This protein binds this small molecule.
Small molecule (SMILES): CC(=O)N[C@@H]1[C@@H](O)[C@H](O)[C@@H](CO)O[C@H]1O

Binding-site contacts:
Ligand atom O6 contacts residue SER50 of chain 1.F at 4.1 Å.
Ligand atom O5 contacts residue LYS47 of chain 1.F at 3.2 Å.
Ligand atom O5 contacts residue ASN44 of chain 1.F at 2.5 Å (h-bond).
Ligand atom C1 contacts residue LYS47 of chain 1.F at 3.9 Å.
Ligand atom C5 contacts residue LYS47 of chain 1.F at 4.3 Å.
Ligand atom O6 contacts residue LYS47 of chain 1.F at 3.6 Å.
Ligand atom C4 contacts residue ASN44 of chain 1.F at 4.3 Å.
Ligand atom C7 contacts residue ASN44 of chain 1.F at 3.8 Å.
Ligand atom N2 contacts residue ASN44 of chain 1.F at 2.8 Å (h-bond).
Ligand atom C1 contacts residue THR46 of chain 1.F at 4.0 Å.
Ligand atom C3 contacts residue ASN44 of chain 1.F at 3.8 Å.
Ligand atom C1 contacts residue ASN44 of chain 1.F at 1.4 Å.
Ligand atom C5 contacts residue THR46 of chain 1.F at 3.8 Å.
Ligand atom C5 contacts residue ASN44 of chain 1.F at 3.7 Å.
Ligand atom O5 contacts residue THR46 of chain 1.F at 3.9 Å.
Ligand atom C8 contacts residue LYS221 of chain 1.F at 3.5 Å.
Ligand atom O7 contacts residue ASN44 of chain 1.F at 4.4 Å.
Ligand atom C2 contacts residue ASN44 of chain 1.F at 2.4 Å.
Ligand atom C6 contacts residue LYS47 of chain 1.F at 4.1 Å.
Ligand atom C6 contacts residue THR46 of chain 1.F at 4.4 Å.

Sequence of chain 1.F:
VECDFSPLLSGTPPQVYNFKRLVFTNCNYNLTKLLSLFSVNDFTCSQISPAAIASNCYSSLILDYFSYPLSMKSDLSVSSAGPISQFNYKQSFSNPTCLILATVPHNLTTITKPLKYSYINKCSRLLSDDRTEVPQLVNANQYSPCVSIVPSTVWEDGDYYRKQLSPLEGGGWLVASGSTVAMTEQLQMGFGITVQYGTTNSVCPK